The protein below binds the small molecule below.
Small molecule (SMILES): [H]/N=C1/N[C@H]2[C@H](COC(N)=O)N/C(=N/[H])N3CCC[C@]23N1

Sequence of chain 2.C:
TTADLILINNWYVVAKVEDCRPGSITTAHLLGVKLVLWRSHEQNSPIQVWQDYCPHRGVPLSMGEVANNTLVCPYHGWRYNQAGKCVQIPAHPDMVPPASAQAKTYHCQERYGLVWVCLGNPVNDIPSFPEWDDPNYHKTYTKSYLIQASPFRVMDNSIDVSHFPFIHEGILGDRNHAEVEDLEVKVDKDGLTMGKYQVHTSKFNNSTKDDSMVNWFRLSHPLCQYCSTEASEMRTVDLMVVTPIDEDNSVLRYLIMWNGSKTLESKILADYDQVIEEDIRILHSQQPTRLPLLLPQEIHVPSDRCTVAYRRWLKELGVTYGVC

Binding-site contacts:
Ligand atom C4 contacts residue SER159 of chain 2.C at 4.0 Å.
Ligand atom N6 contacts residue CYS228 of chain 2.C at 4.0 Å.
Ligand atom O contacts residue VAL276 of chain 2.C at 3.9 Å.
Ligand atom C contacts residue VAL276 of chain 2.C at 4.2 Å (hydrophobic).
Ligand atom N6 contacts residue TYR255 of chain 2.C at 3.7 Å.
Ligand atom N2 contacts residue ASN216 of chain 2.C at 3.2 Å (h-bond).
Ligand atom N contacts residue VAL276 of chain 2.C at 3.4 Å.
Ligand atom N4 contacts residue GLN226 of chain 2.C at 3.4 Å (h-bond).
Ligand atom C1 contacts residue ASP239 of chain 2.C at 4.0 Å.
Ligand atom N3 contacts residue CYS228 of chain 2.C at 4.0 Å.
Ligand atom N4 contacts residue CYS228 of chain 2.C at 4.1 Å.
Ligand atom C8 contacts residue CYS228 of chain 2.C at 3.8 Å (hydrophobic).
Ligand atom C1 contacts residue TYR273 of chain 2.C at 3.0 Å (hydrophobic).
Ligand atom N6 contacts residue TYR273 of chain 2.C at 4.0 Å.
Ligand atom C5 contacts residue PHE165 of chain 2.C at 3.8 Å (hydrophobic).
Ligand atom C8 contacts residue TYR255 of chain 2.C at 3.7 Å (hydrophobic).
Ligand atom C3 contacts residue ASN216 of chain 2.C at 4.1 Å.
Ligand atom C2 contacts residue CYS228 of chain 2.C at 4.2 Å (hydrophobic).
Ligand atom O contacts residue TYR273 of chain 2.C at 3.7 Å.
Ligand atom N contacts residue ASP272 of chain 2.C at 4.1 Å.
Ligand atom N5 contacts residue ASP239 of chain 2.C at 2.8 Å (salt-bridge).
Ligand atom C8 contacts residue ASP239 of chain 2.C at 3.5 Å.
Ligand atom C2 contacts residue TYR273 of chain 2.C at 3.9 Å (hydrophobic).
Ligand atom N2 contacts residue PHE165 of chain 2.C at 3.6 Å.
Ligand atom C3 contacts residue CYS228 of chain 2.C at 4.4 Å (hydrophobic).
Ligand atom C9 contacts residue TYR273 of chain 2.C at 4.3 Å (hydrophobic).
Ligand atom N4 contacts residue SER159 of chain 2.C at 4.0 Å.
Ligand atom C4 contacts residue PHE165 of chain 2.C at 3.5 Å (hydrophobic).
Ligand atom C9 contacts residue ASP239 of chain 2.C at 3.9 Å.
Ligand atom C contacts residue TYR273 of chain 2.C at 4.1 Å (hydrophobic).
Ligand atom N5 contacts residue CYS228 of chain 2.C at 3.5 Å.
Ligand atom C5 contacts residue SER159 of chain 2.C at 3.5 Å.
Ligand atom N5 contacts residue GLN226 of chain 2.C at 2.8 Å (h-bond).
Ligand atom O1 contacts residue TYR273 of chain 2.C at 4.0 Å.
Ligand atom N5 contacts residue MET241 of chain 2.C at 3.8 Å.
Ligand atom N1 contacts residue THR230 of chain 2.C at 4.3 Å.
Ligand atom C8 contacts residue GLN226 of chain 2.C at 3.4 Å.
Ligand atom C2 contacts residue ASP239 of chain 2.C at 3.7 Å.
Ligand atom N5 contacts residue TYR255 of chain 2.C at 3.5 Å.
Ligand atom N6 contacts residue ASP239 of chain 2.C at 2.9 Å (salt-bridge).